Binding-site contacts:
Ligand atom C34 contacts residue LEU74 of chain 1.D at 3.9 Å (hydrophobic).
Ligand atom C1F contacts residue GLY80 of chain 1.C at 3.7 Å.
Ligand atom C1A contacts residue GLY79 of chain 1.C at 4.2 Å.
Ligand atom P1 contacts residue THR82 of chain 1.C at 3.8 Å.
Ligand atom C74 contacts residue LEU86 of chain 1.C at 3.8 Å (hydrophobic).
Ligand atom O13 contacts residue THR82 of chain 1.C at 3.0 Å (h-bond).
Ligand atom O5 contacts residue GLY80 of chain 1.C at 4.2 Å.
Ligand atom C3 contacts residue THR77 of chain 1.C at 3.6 Å.
Ligand atom C4 contacts residue THR77 of chain 1.C at 4.1 Å.
Ligand atom C53 contacts residue LEU86 of chain 1.C at 4.2 Å (hydrophobic).
Ligand atom O21 contacts residue GLY79 of chain 1.C at 4.0 Å.
Ligand atom C5 contacts residue THR77 of chain 1.C at 3.5 Å.
Ligand atom O13 contacts residue GLY80 of chain 1.C at 4.0 Å.
Ligand atom C10 contacts residue LEU74 of chain 1.C at 4.1 Å (hydrophobic).
Ligand atom C44 contacts residue THR77 of chain 1.D at 4.2 Å.
Ligand atom O51 contacts residue GLY80 of chain 1.C at 3.4 Å (h-bond).
Ligand atom O2 contacts residue VAL78 of chain 1.C at 4.0 Å.
Ligand atom O3 contacts residue THR77 of chain 1.C at 3.2 Å (h-bond).
Ligand atom N21 contacts residue GLY80 of chain 1.C at 4.1 Å.
Ligand atom O22 contacts residue GLY80 of chain 1.C at 2.9 Å (h-bond).
Ligand atom O1 contacts residue GLY83 of chain 1.C at 2.7 Å (h-bond).
Ligand atom O22 contacts residue GLY79 of chain 1.C at 3.2 Å.
Ligand atom C2D contacts residue GLY80 of chain 1.C at 3.2 Å.
Ligand atom C1B contacts residue GLY83 of chain 1.C at 3.6 Å.
Ligand atom C83 contacts residue ALA90 of chain 1.C at 3.6 Å (hydrophobic).
Ligand atom C30 contacts residue LEU70 of chain 1.D at 3.9 Å (hydrophobic).
Ligand atom O13 contacts residue GLY81 of chain 1.C at 3.2 Å.
Ligand atom C2A contacts residue THR82 of chain 1.C at 4.2 Å.
Ligand atom C57 contacts residue GLY80 of chain 1.C at 3.9 Å.
Ligand atom C34 contacts residue LEU70 of chain 1.D at 4.0 Å (hydrophobic).
Ligand atom O2 contacts residue GLY79 of chain 1.C at 3.0 Å (h-bond).
Ligand atom C3C contacts residue GLY80 of chain 1.C at 3.8 Å.
Ligand atom C28 contacts residue GLY83 of chain 1.C at 3.4 Å.
Ligand atom C1A contacts residue GLY80 of chain 1.C at 4.0 Å.
Ligand atom O25 contacts residue THR82 of chain 1.C at 2.8 Å (h-bond).
Ligand atom O37 contacts residue GLY80 of chain 1.C at 4.2 Å.
Ligand atom C7 contacts residue THR77 of chain 1.C at 4.3 Å.
Ligand atom C4B contacts residue GLY80 of chain 1.C at 3.6 Å.
Ligand atom C22 contacts residue GLY79 of chain 1.C at 4.2 Å.
Ligand atom O6 contacts residue GLY80 of chain 1.C at 3.9 Å.

Sequence of chain 1.C:
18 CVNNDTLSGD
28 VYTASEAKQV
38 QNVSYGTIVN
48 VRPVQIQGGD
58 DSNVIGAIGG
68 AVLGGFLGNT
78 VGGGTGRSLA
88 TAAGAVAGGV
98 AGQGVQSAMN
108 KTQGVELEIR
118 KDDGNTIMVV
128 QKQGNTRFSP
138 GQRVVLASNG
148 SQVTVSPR

Sequence of chain 1.D:
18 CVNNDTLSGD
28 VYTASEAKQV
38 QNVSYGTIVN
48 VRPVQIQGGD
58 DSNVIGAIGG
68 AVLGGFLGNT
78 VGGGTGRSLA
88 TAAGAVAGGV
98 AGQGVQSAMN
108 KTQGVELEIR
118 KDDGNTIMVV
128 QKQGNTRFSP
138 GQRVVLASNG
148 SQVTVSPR

A small-molecule ligand and the protein it binds are described below.
Small molecule (SMILES): CC/C=C/CCCCCCC[C@@H](O)CC(=O)N[C@H]1[C@@H](OP(=O)(O)O)O[C@H](CO[C@@H]2O[C@H](CO[C@]3(C(=O)O)C[C@@H](O)[C@@H](O)[C@@H]([C@H](O)CO)O3)[C@@H](OP(=O)(O)O)[C@H](OC(=O)C[C@@H](CCC/C=C/CCCCCC)OC(=O)CCCCCCCCCCCCC)[C@H]2NC(=O)C[C@@H](C/C=C/CCCCCCCC)OC(=O)CCCCCCCCCCC)[C@@H](O)[C@@H]1OC(=O)C[C@H](O)C/C=C/CCCCCCCC